Sequence of chain 1.A:
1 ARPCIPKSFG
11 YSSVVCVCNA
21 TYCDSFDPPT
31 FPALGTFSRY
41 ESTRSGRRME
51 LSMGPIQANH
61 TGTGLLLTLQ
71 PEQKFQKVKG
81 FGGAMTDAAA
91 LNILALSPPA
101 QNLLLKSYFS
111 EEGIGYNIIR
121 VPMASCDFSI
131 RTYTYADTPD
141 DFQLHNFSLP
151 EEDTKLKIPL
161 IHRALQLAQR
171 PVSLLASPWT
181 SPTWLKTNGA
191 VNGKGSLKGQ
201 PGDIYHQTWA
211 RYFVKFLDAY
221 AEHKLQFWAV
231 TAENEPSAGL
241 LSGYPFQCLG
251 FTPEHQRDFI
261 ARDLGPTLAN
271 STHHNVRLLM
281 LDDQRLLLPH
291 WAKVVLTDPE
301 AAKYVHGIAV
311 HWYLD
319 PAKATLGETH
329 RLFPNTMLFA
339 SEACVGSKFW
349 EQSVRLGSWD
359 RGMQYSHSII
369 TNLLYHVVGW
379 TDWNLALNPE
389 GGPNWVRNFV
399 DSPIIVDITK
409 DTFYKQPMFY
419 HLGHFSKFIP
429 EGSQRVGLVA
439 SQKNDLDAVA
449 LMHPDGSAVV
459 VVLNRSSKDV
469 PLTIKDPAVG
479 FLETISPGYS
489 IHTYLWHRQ

This protein binds this small molecule.
Small molecule (SMILES): CC(=O)N[C@@H]1[C@@H](O)[C@H](O)[C@@H](CO)O[C@H]1O

Binding-site contacts:
Ligand atom O6 contacts residue HIS145 of chain 1.A at 4.2 Å.
Ligand atom C7 contacts residue ASN146 of chain 1.A at 3.6 Å.
Ligand atom N2 contacts residue ASN146 of chain 1.A at 3.0 Å (h-bond).
Ligand atom C5 contacts residue ASN146 of chain 1.A at 3.6 Å.
Ligand atom C2 contacts residue ASN146 of chain 1.A at 2.4 Å.
Ligand atom C4 contacts residue ASN146 of chain 1.A at 4.2 Å.
Ligand atom C1 contacts residue ASN146 of chain 1.A at 1.4 Å.
Ligand atom O5 contacts residue ASN146 of chain 1.A at 2.3 Å (h-bond).
Ligand atom C3 contacts residue ASN146 of chain 1.A at 3.8 Å.
Ligand atom C8 contacts residue ASN146 of chain 1.A at 3.8 Å.
Ligand atom O5 contacts residue HIS145 of chain 1.A at 4.4 Å.
Ligand atom C6 contacts residue HIS145 of chain 1.A at 4.1 Å.